The small molecule below binds the protein below.
Small molecule (SMILES): CC(=O)N[C@@H]1[C@@H](O)[C@H](O)[C@@H](CO)O[C@H]1O

Binding-site contacts:
Ligand atom C6 contacts residue THR74 of chain 47.G at 3.7 Å.
Ligand atom O5 contacts residue ASN72 of chain 47.G at 2.4 Å (h-bond).
Ligand atom C4 contacts residue ASN72 of chain 47.G at 4.3 Å.
Ligand atom C3 contacts residue ASN72 of chain 47.G at 4.0 Å.
Ligand atom C8 contacts residue GLN81 of chain 47.G at 3.2 Å.
Ligand atom O7 contacts residue GLN81 of chain 47.G at 3.9 Å.
Ligand atom N2 contacts residue ASN72 of chain 47.G at 3.2 Å (h-bond).
Ligand atom C5 contacts residue THR74 of chain 47.G at 3.9 Å.
Ligand atom N2 contacts residue GLN81 of chain 47.G at 4.3 Å.
Ligand atom C2 contacts residue ASN72 of chain 47.G at 2.6 Å.
Ligand atom C1 contacts residue ALA79 of chain 47.G at 4.3 Å (hydrophobic).
Ligand atom C7 contacts residue GLN81 of chain 47.G at 3.8 Å.
Ligand atom C1 contacts residue ASN72 of chain 47.G at 1.5 Å.
Ligand atom O5 contacts residue THR74 of chain 47.G at 4.0 Å.
Ligand atom O7 contacts residue ASN72 of chain 47.G at 3.3 Å (h-bond).
Ligand atom C7 contacts residue ASN72 of chain 47.G at 3.5 Å.
Ligand atom C5 contacts residue ASN72 of chain 47.G at 3.7 Å.

Sequence of chain 47.G:
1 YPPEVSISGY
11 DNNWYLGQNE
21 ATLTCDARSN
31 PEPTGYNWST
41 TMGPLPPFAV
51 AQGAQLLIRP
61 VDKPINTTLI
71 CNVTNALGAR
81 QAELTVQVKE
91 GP